This protein binds this small molecule.
Small molecule (SMILES): CC(=O)N[C@@H]1[C@@H](O)[C@H](O)[C@@H](CO)O[C@H]1O

Binding-site contacts:
Ligand atom C3 contacts residue ASN281 of chain 1.I at 3.9 Å.
Ligand atom O5 contacts residue ASN281 of chain 1.I at 2.4 Å (h-bond).
Ligand atom C7 contacts residue VAL414 of chain 1.I at 3.8 Å (hydrophobic).
Ligand atom C1 contacts residue ASN281 of chain 1.I at 1.5 Å.
Ligand atom C8 contacts residue VAL414 of chain 1.I at 3.6 Å (hydrophobic).
Ligand atom O7 contacts residue VAL414 of chain 1.I at 4.2 Å.
Ligand atom C5 contacts residue ASN281 of chain 1.I at 3.6 Å.
Ligand atom C6 contacts residue ILE302 of chain 1.I at 4.2 Å (hydrophobic).
Ligand atom C4 contacts residue ASN281 of chain 1.I at 4.3 Å.
Ligand atom N2 contacts residue VAL414 of chain 1.I at 4.3 Å.
Ligand atom C7 contacts residue ASN281 of chain 1.I at 4.2 Å.
Ligand atom C2 contacts residue ASN281 of chain 1.I at 2.6 Å.
Ligand atom N2 contacts residue ASN281 of chain 1.I at 3.0 Å (h-bond).

Sequence of chain 1.I:
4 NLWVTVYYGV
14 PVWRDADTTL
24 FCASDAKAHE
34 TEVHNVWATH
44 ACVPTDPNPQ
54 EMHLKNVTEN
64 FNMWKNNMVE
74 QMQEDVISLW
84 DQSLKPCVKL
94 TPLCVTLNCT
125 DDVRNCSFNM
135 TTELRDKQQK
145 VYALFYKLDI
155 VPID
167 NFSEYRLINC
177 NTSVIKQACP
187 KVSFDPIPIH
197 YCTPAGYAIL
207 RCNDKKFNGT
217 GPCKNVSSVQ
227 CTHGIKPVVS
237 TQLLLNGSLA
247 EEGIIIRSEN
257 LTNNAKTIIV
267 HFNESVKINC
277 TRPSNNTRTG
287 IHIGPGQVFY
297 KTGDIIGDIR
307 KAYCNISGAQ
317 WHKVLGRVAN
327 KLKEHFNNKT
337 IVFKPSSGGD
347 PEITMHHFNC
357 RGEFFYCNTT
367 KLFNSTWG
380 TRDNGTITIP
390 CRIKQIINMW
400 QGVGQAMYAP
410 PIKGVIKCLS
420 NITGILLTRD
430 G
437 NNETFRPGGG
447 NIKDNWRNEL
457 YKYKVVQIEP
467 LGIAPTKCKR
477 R